Sequence of chain 1.B:
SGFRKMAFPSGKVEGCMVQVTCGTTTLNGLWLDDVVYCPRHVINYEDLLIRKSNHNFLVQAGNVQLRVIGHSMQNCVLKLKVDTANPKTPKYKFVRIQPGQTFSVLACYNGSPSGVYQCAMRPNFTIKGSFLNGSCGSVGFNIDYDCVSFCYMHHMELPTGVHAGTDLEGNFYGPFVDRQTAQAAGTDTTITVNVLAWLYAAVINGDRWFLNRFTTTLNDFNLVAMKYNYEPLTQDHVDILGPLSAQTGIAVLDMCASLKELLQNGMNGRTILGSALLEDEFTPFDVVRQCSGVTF

A protein and the small-molecule ligand that binds it are described below.
Small molecule (SMILES): O=C(CN1C[C@@H](C(=O)Nc2cncc3ccccc23)c2cc(Cl)ccc2C1=O)NC1COC1

Binding-site contacts:
Ligand atom O3 contacts residue MET165 of chain 1.A at 3.5 Å.
Ligand atom C14 contacts residue HIS163 of chain 1.A at 3.1 Å.
Ligand atom CL contacts residue HIS164 of chain 1.A at 3.7 Å.
Ligand atom C17 contacts residue GLU166 of chain 1.A at 3.4 Å.
Ligand atom N3 contacts residue SER144 of chain 1.A at 3.6 Å (h-bond).
Ligand atom C15 contacts residue HIS163 of chain 1.A at 3.8 Å.
Ligand atom O contacts residue GLN189 of chain 1.A at 3.3 Å (h-bond).
Ligand atom N1 contacts residue GLU166 of chain 1.A at 3.8 Å.
Ligand atom C1 contacts residue ARG188 of chain 1.A at 3.9 Å.
Ligand atom C contacts residue MET165 of chain 1.A at 3.5 Å (hydrophobic).
Ligand atom O3 contacts residue GLU166 of chain 1.A at 3.1 Å (salt-bridge).
Ligand atom C17 contacts residue LEU141 of chain 1.A at 3.8 Å (hydrophobic).
Ligand atom C7 contacts residue GLU166 of chain 1.A at 3.8 Å.
Ligand atom C17 contacts residue PHE140 of chain 1.A at 3.6 Å (hydrophobic).
Ligand atom C1 contacts residue MET49 of chain 1.A at 3.4 Å (hydrophobic).
Ligand atom N3 contacts residue PHE140 of chain 1.A at 3.8 Å.
Ligand atom C17 contacts residue ASN142 of chain 1.A at 3.8 Å.
Ligand atom C15 contacts residue SER144 of chain 1.A at 3.9 Å.
Ligand atom C8 contacts residue GLU166 of chain 1.A at 3.7 Å.
Ligand atom C15 contacts residue PHE140 of chain 1.A at 3.6 Å (hydrophobic).
Ligand atom C14 contacts residue CYS145 of chain 1.A at 3.9 Å (hydrophobic).
Ligand atom C15 contacts residue LEU141 of chain 1.A at 3.8 Å (hydrophobic).
Ligand atom C23 contacts residue HIS164 of chain 1.A at 3.4 Å.
Ligand atom CL contacts residue MET49 of chain 1.A at 3.9 Å.
Ligand atom C14 contacts residue GLU166 of chain 1.A at 3.9 Å.
Ligand atom C4 contacts residue GLN189 of chain 1.A at 3.5 Å.
Ligand atom C18 contacts residue ASN142 of chain 1.A at 3.9 Å.
Ligand atom C23 contacts residue MET165 of chain 1.A at 3.7 Å (hydrophobic).
Ligand atom N2 contacts residue CYS145 of chain 1.A at 3.8 Å.
Ligand atom C contacts residue HIS164 of chain 1.A at 3.9 Å.
Ligand atom CL contacts residue HIS41 of chain 1.A at 3.5 Å.
Ligand atom C16 contacts residue LEU141 of chain 1.A at 3.8 Å (hydrophobic).
Ligand atom CL contacts residue MET165 of chain 1.A at 3.8 Å.
Ligand atom O2 contacts residue GLU166 of chain 1.A at 3.9 Å.
Ligand atom N3 contacts residue HIS163 of chain 1.A at 2.6 Å (h-bond).
Ligand atom C16 contacts residue GLU166 of chain 1.A at 3.8 Å.
Ligand atom C15 contacts residue GLU166 of chain 1.A at 3.6 Å.
Ligand atom C contacts residue MET49 of chain 1.A at 3.5 Å (hydrophobic).
Ligand atom CL contacts residue ASP187 of chain 1.A at 3.5 Å.
Ligand atom C1 contacts residue MET165 of chain 1.A at 3.9 Å (hydrophobic).

Sequence of chain 1.A:
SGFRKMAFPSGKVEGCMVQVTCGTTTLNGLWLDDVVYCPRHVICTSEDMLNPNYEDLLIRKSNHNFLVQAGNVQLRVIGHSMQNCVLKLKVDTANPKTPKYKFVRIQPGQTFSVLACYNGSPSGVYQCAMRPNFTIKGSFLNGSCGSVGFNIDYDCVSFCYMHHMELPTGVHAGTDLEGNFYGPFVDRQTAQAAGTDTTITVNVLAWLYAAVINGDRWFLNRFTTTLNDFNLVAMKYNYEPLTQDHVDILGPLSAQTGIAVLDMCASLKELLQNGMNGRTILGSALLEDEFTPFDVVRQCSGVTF